Sequence of chain 1.A:
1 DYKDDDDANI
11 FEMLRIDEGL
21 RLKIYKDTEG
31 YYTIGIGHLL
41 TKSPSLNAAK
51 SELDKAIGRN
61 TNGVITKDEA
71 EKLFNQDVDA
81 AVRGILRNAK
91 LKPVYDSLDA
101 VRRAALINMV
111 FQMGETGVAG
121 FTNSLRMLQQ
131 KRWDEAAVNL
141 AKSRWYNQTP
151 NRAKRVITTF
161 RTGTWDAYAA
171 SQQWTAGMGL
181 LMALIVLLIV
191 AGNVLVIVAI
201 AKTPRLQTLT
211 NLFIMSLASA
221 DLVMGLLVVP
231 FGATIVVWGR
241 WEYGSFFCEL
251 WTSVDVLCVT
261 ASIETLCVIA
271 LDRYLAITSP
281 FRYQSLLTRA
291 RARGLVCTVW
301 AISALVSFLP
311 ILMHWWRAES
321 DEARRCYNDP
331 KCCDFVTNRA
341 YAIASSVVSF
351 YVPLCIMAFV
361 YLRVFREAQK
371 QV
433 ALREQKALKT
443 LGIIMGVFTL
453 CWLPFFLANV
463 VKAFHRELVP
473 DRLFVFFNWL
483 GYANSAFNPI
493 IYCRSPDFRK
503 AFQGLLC

Binding-site contacts:
Ligand atom C20 contacts residue TYR351 of chain 1.A at 4.5 Å (hydrophobic).
Ligand atom C20 contacts residue LEU459 of chain 1.A at 4.3 Å (hydrophobic).
Ligand atom C2 contacts residue PHE466 of chain 1.A at 3.1 Å (hydrophobic).
Ligand atom C25 contacts residue TYR351 of chain 1.A at 4.5 Å (hydrophobic).
Ligand atom C19 contacts residue PHE466 of chain 1.A at 3.8 Å (hydrophobic).
Ligand atom C4 contacts residue HIS467 of chain 1.A at 3.7 Å.
Ligand atom C21 contacts residue TYR351 of chain 1.A at 3.7 Å (hydrophobic).
Ligand atom C1 contacts residue PHE466 of chain 1.A at 3.4 Å (hydrophobic).
Ligand atom C18 contacts residue VAL463 of chain 1.A at 4.3 Å (hydrophobic).
Ligand atom C12 contacts residue VAL462 of chain 1.A at 4.3 Å (hydrophobic).
Ligand atom O1 contacts residue HIS467 of chain 1.A at 3.5 Å (h-bond).
Ligand atom C10 contacts residue PHE466 of chain 1.A at 4.3 Å (hydrophobic).
Ligand atom C2 contacts residue HIS467 of chain 1.A at 4.5 Å.
Ligand atom C19 contacts residue VAL463 of chain 1.A at 4.1 Å (hydrophobic).
Ligand atom C18 contacts residue VAL462 of chain 1.A at 4.4 Å (hydrophobic).
Ligand atom C27 contacts residue TYR351 of chain 1.A at 3.9 Å (hydrophobic).
Ligand atom C27 contacts residue CYS355 of chain 1.A at 4.5 Å (hydrophobic).
Ligand atom C23 contacts residue TYR351 of chain 1.A at 4.0 Å (hydrophobic).
Ligand atom C18 contacts residue LEU459 of chain 1.A at 4.3 Å (hydrophobic).
Ligand atom C3 contacts residue HIS467 of chain 1.A at 4.0 Å.
Ligand atom C11 contacts residue VAL462 of chain 1.A at 4.0 Å (hydrophobic).

This protein binds this small molecule.
Small molecule (SMILES): CC(C)CCC[C@@H](C)[C@H]1CC[C@H]2[C@@H]3CC=C4C[C@@H](O)CC[C@]4(C)[C@H]3CC[C@]12C